Sequence of chain 1.L:
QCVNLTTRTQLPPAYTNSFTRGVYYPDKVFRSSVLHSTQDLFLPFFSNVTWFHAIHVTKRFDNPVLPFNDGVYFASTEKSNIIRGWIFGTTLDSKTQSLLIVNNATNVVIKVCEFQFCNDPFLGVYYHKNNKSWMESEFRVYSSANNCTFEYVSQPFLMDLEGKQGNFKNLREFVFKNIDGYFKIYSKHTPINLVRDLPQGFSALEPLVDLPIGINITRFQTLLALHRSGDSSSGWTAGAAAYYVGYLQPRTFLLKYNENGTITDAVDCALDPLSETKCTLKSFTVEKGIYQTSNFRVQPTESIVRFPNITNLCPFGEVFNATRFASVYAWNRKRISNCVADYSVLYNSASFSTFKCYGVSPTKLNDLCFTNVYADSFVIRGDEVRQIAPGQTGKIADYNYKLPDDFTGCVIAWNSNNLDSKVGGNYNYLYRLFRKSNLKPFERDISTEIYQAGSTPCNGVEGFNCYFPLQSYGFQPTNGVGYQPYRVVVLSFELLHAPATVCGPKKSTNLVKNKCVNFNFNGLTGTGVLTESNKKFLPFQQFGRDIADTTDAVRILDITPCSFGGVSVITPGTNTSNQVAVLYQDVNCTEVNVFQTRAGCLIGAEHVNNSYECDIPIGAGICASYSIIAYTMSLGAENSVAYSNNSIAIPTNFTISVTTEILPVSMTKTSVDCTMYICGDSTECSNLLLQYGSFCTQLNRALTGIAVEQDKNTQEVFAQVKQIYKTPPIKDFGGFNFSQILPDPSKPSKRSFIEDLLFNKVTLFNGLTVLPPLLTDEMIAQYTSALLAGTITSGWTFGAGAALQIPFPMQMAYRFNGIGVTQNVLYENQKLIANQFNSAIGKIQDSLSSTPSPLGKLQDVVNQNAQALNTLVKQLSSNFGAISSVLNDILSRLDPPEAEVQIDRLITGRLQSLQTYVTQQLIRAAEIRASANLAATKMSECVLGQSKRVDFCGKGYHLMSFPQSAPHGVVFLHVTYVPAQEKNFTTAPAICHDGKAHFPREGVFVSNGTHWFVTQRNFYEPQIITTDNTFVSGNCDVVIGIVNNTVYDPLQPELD

A protein and the small-molecule ligand that binds it are described below.
Small molecule (SMILES): CC(=O)N[C@@H]1[C@@H](O)[C@H](O)[C@@H](CO)O[C@H]1O

Binding-site contacts:
Ligand atom O3 contacts residue PHE329 of chain 1.L at 3.3 Å (h-bond).
Ligand atom O5 contacts residue ASN331 of chain 1.L at 2.2 Å (h-bond).
Ligand atom N2 contacts residue PHE329 of chain 1.L at 1.3 Å (h-bond).
Ligand atom O7 contacts residue ARG328 of chain 1.L at 4.4 Å.
Ligand atom O3 contacts residue ARG328 of chain 1.L at 3.8 Å.
Ligand atom C7 contacts residue PRO330 of chain 1.L at 4.1 Å (hydrophobic).
Ligand atom C2 contacts residue PRO330 of chain 1.L at 3.8 Å (hydrophobic).
Ligand atom C3 contacts residue ARG328 of chain 1.L at 4.3 Å.
Ligand atom O7 contacts residue PRO330 of chain 1.L at 4.0 Å.
Ligand atom C7 contacts residue SER530 of chain 1.L at 3.9 Å.
Ligand atom C8 contacts residue SER530 of chain 1.L at 4.0 Å.
Ligand atom C4 contacts residue ASN331 of chain 1.L at 4.2 Å.
Ligand atom C1 contacts residue PHE329 of chain 1.L at 3.8 Å (hydrophobic).
Ligand atom C2 contacts residue PHE329 of chain 1.L at 2.6 Å (hydrophobic).
Ligand atom C8 contacts residue PHE329 of chain 1.L at 3.3 Å (hydrophobic).
Ligand atom C5 contacts residue ASN331 of chain 1.L at 3.6 Å.
Ligand atom N2 contacts residue ASN331 of chain 1.L at 3.1 Å (h-bond).
Ligand atom C7 contacts residue ASN331 of chain 1.L at 3.0 Å.
Ligand atom O6 contacts residue ASN331 of chain 1.L at 4.4 Å.
Ligand atom O7 contacts residue PHE329 of chain 1.L at 2.0 Å (h-bond).
Ligand atom C1 contacts residue ASN331 of chain 1.L at 1.4 Å.
Ligand atom C8 contacts residue ARG328 of chain 1.L at 3.4 Å.
Ligand atom C8 contacts residue ASN331 of chain 1.L at 3.1 Å.
Ligand atom C3 contacts residue ASN331 of chain 1.L at 3.8 Å.
Ligand atom C7 contacts residue PHE329 of chain 1.L at 1.9 Å (hydrophobic).
Ligand atom C3 contacts residue PHE329 of chain 1.L at 3.5 Å (hydrophobic).
Ligand atom C2 contacts residue ASN331 of chain 1.L at 2.5 Å.
Ligand atom O7 contacts residue SER530 of chain 1.L at 3.0 Å.
Ligand atom N2 contacts residue PRO330 of chain 1.L at 3.3 Å.
Ligand atom O7 contacts residue ASN331 of chain 1.L at 3.5 Å (h-bond).